Sequence of chain 1.A:
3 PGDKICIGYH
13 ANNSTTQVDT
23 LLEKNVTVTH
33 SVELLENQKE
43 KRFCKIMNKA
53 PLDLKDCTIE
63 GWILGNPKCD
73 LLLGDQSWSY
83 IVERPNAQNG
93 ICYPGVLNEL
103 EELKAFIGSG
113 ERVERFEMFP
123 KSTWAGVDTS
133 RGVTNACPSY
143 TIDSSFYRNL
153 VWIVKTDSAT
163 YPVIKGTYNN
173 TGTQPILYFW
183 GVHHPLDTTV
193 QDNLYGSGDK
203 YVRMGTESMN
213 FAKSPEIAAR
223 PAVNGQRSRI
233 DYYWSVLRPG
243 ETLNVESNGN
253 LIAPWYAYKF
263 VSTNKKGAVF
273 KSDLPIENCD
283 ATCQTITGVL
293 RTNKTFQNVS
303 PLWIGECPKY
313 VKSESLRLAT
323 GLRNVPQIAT

The small molecule below binds the protein below.
Small molecule (SMILES): CC(=O)N[C@@H]1[C@@H](O)[C@H](O[C@@H]2O[C@H](CO)[C@H](O)[C@H](O[C@]3(C(=O)O)C[C@H](O)[C@@H](NC(C)=O)[C@H]([C@H](O)[C@H](O)CO)O3)[C@H]2O)[C@@H](CO)O[C@H]1O

Binding-site contacts:
Ligand atom O4 contacts residue ASN137 of chain 1.A at 2.5 Å (h-bond).
Ligand atom C7 contacts residue TRP154 of chain 1.A at 3.6 Å (hydrophobic).
Ligand atom C4 contacts residue GLN228 of chain 1.A at 3.8 Å.
Ligand atom C11 contacts residue VAL135 of chain 1.A at 3.8 Å (hydrophobic).
Ligand atom C5 contacts residue VAL135 of chain 1.A at 3.8 Å (hydrophobic).
Ligand atom O8 contacts residue TRP154 of chain 1.A at 3.8 Å.
Ligand atom N2 contacts residue ARG229 of chain 1.A at 3.4 Å.
Ligand atom C6 contacts residue GLY227 of chain 1.A at 3.2 Å.
Ligand atom O1A contacts residue THR136 of chain 1.A at 3.3 Å.
Ligand atom C11 contacts residue ARG133 of chain 1.A at 2.4 Å.
Ligand atom O3 contacts residue GLY227 of chain 1.A at 3.2 Å (h-bond).
Ligand atom C3 contacts residue ASN137 of chain 1.A at 3.7 Å.
Ligand atom O1A contacts residue ASN137 of chain 1.A at 2.9 Å (h-bond).
Ligand atom O7 contacts residue LEU196 of chain 1.A at 3.8 Å.
Ligand atom O9 contacts residue SER230 of chain 1.A at 2.8 Å (h-bond).
Ligand atom O6 contacts residue GLY227 of chain 1.A at 2.6 Å (h-bond).
Ligand atom C5 contacts residue GLY227 of chain 1.A at 3.3 Å.
Ligand atom C6 contacts residue ASN137 of chain 1.A at 3.5 Å.
Ligand atom C9 contacts residue TYR95 of chain 1.A at 3.8 Å (hydrophobic).
Ligand atom C1 contacts residue THR136 of chain 1.A at 3.2 Å.
Ligand atom C9 contacts residue VAL192 of chain 1.A at 3.7 Å (hydrophobic).
Ligand atom O9 contacts residue TYR95 of chain 1.A at 3.5 Å (h-bond).
Ligand atom C8 contacts residue ARG229 of chain 1.A at 3.7 Å.
Ligand atom C6 contacts residue GLN228 of chain 1.A at 3.7 Å.
Ligand atom O8 contacts residue GLN228 of chain 1.A at 3.2 Å (h-bond).
Ligand atom O3 contacts residue ASN137 of chain 1.A at 3.8 Å.
Ligand atom C10 contacts residue ARG133 of chain 1.A at 3.7 Å.
Ligand atom O4 contacts residue VAL135 of chain 1.A at 3.7 Å.
Ligand atom C4 contacts residue ASN137 of chain 1.A at 2.5 Å.
Ligand atom O1B contacts residue GLN228 of chain 1.A at 3.4 Å (h-bond).
Ligand atom O1B contacts residue ASN137 of chain 1.A at 3.7 Å.
Ligand atom N5 contacts residue VAL135 of chain 1.A at 3.0 Å (h-bond).
Ligand atom O1B contacts residue THR136 of chain 1.A at 2.5 Å (h-bond).
Ligand atom C5 contacts residue ASN137 of chain 1.A at 3.5 Å.
Ligand atom O5 contacts residue GLY227 of chain 1.A at 3.6 Å.
Ligand atom C4 contacts residue VAL135 of chain 1.A at 3.4 Å (hydrophobic).
Ligand atom C5 contacts residue GLN228 of chain 1.A at 3.4 Å.
Ligand atom C1 contacts residue ASN137 of chain 1.A at 3.4 Å.
Ligand atom C11 contacts residue GLY134 of chain 1.A at 3.8 Å.
Ligand atom O8 contacts residue TYR95 of chain 1.A at 2.8 Å (h-bond).